A small-molecule ligand and the protein it binds are described below.
Small molecule (SMILES): CC(=O)N[C@@H]1[C@@H](O)[C@H](O)[C@@H](CO)O[C@H]1O

Binding-site contacts:
Ligand atom C2 contacts residue ASN263 of chain 1.A at 2.5 Å.
Ligand atom C6 contacts residue GLN261 of chain 1.A at 4.2 Å.
Ligand atom C1 contacts residue ARG410 of chain 1.A at 4.1 Å.
Ligand atom C7 contacts residue ARG410 of chain 1.A at 2.2 Å.
Ligand atom O5 contacts residue ASN299 of chain 1.A at 4.2 Å.
Ligand atom N2 contacts residue ASN263 of chain 1.A at 2.9 Å (h-bond).
Ligand atom C5 contacts residue ASN263 of chain 1.A at 3.7 Å.
Ligand atom C8 contacts residue ARG410 of chain 1.A at 2.8 Å.
Ligand atom N2 contacts residue NAG1 of chain 1.Z at 4.1 Å.
Ligand atom C7 contacts residue ASN263 of chain 1.A at 3.0 Å.
Ligand atom O7 contacts residue ASN263 of chain 1.A at 2.4 Å (h-bond).
Ligand atom C8 contacts residue ASN263 of chain 1.A at 4.3 Å.
Ligand atom C4 contacts residue ASN263 of chain 1.A at 4.2 Å.
Ligand atom C3 contacts residue ASN263 of chain 1.A at 3.8 Å.
Ligand atom C7 contacts residue NAG1 of chain 1.Z at 4.4 Å.
Ligand atom N2 contacts residue ARG410 of chain 1.A at 3.4 Å (salt-bridge).
Ligand atom O5 contacts residue ASN263 of chain 1.A at 2.4 Å (h-bond).
Ligand atom C2 contacts residue NAG1 of chain 1.Z at 4.4 Å.
Ligand atom C1 contacts residue NAG1 of chain 1.Z at 3.7 Å.
Ligand atom O7 contacts residue ARG410 of chain 1.A at 1.3 Å (salt-bridge).
Ligand atom C1 contacts residue ASN263 of chain 1.A at 1.5 Å.
Ligand atom C2 contacts residue ARG410 of chain 1.A at 4.0 Å.

Sequence of chain 1.A:
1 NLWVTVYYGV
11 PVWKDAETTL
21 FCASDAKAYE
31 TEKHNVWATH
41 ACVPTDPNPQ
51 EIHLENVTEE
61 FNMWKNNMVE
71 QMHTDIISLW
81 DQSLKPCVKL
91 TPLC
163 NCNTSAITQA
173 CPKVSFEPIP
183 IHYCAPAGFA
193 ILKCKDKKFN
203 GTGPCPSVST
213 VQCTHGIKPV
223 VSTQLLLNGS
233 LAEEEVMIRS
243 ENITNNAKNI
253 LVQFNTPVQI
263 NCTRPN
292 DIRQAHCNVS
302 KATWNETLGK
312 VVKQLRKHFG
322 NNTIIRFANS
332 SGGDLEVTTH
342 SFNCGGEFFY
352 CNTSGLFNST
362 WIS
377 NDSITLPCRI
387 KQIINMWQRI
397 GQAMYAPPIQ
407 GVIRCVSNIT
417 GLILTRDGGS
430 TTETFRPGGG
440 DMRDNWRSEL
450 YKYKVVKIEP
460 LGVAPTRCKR